A small-molecule ligand and the protein it binds are described below.
Small molecule (SMILES): Nc1ccn([C@H]2C[C@H](O[P](=O)(O)OC[C@H]3O[C@@H](n4cnc5c(=O)nc(N)[nH]c54)C[C@@H]3O)[C@@H](CO[P](=O)(O)O[C@H]3C[C@H](n4ccc(N)nc4=O)O[C@@H]3CO[P](=O)(O)O[C@H]3C[C@H](n4cnc5c(=O)nc(N)[nH]c54)O[C@@H]3COP(=O)(O)O)O2)c(=O)n1

Sequence of chain 1.A:
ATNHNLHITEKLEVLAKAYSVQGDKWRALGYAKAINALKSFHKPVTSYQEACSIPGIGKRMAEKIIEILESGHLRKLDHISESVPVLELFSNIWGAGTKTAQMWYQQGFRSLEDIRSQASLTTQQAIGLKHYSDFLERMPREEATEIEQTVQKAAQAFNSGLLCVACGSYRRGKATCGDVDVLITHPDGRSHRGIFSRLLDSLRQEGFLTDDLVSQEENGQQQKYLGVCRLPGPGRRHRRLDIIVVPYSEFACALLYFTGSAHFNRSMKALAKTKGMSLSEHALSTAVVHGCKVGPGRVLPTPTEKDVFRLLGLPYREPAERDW

Binding-site contacts:
Ligand atom OP1 contacts residue LYS84 of chain 1.A at 3.4 Å (salt-bridge).
Ligand atom O6 contacts residue TRP34 of chain 1.A at 3.6 Å.
Ligand atom C2 contacts residue TRP34 of chain 1.A at 3.2 Å (hydrophobic).
Ligand atom N1 contacts residue TRP34 of chain 1.A at 3.5 Å (h-bond).
Ligand atom OP1 contacts residue GLY64 of chain 1.A at 2.8 Å (h-bond).
Ligand atom P contacts residue TYR27 of chain 1.A at 3.6 Å.
Ligand atom OP1 contacts residue GLY66 of chain 1.A at 2.8 Å (h-bond).
Ligand atom N3 contacts residue TRP34 of chain 1.A at 3.3 Å (h-bond).
Ligand atom O3' contacts residue MET69 of chain 1.A at 3.6 Å.
Ligand atom C4' contacts residue GLY64 of chain 1.A at 3.2 Å.
Ligand atom C5' contacts residue GLY64 of chain 1.A at 3.3 Å.
Ligand atom P contacts residue ARG68 of chain 1.A at 3.5 Å.
Ligand atom C4' contacts residue TYR39 of chain 1.A at 3.6 Å (hydrophobic).
Ligand atom OP1 contacts residue NA1 of chain 1.L at 2.7 Å (h-bond).
Ligand atom C1' contacts residue ARG35 of chain 1.A at 3.6 Å.
Ligand atom C4 contacts residue ARG35 of chain 1.A at 3.7 Å.
Ligand atom C5' contacts residue GLY66 of chain 1.A at 3.7 Å.
Ligand atom OP2 contacts residue ARG68 of chain 1.A at 3.4 Å.
Ligand atom C8 contacts residue ARG35 of chain 1.A at 3.7 Å.
Ligand atom OP3 contacts residue ARG68 of chain 1.A at 2.8 Å (salt-bridge).
Ligand atom N3 contacts residue GLY38 of chain 1.A at 3.4 Å.
Ligand atom O4' contacts residue ARG35 of chain 1.A at 3.6 Å.
Ligand atom OP2 contacts residue ARG68 of chain 1.A at 3.2 Å (salt-bridge).
Ligand atom O5' contacts residue ARG35 of chain 1.A at 3.7 Å.
Ligand atom OP2 contacts residue ARG35 of chain 1.A at 2.9 Å (salt-bridge).
Ligand atom N9 contacts residue ARG35 of chain 1.A at 3.6 Å.
Ligand atom OP3 contacts residue LYS72 of chain 1.A at 2.5 Å (salt-bridge).
Ligand atom N4 contacts residue EDO1 of chain 1.N at 3.6 Å (h-bond).
Ligand atom C4 contacts residue TRP34 of chain 1.A at 3.6 Å (hydrophobic).
Ligand atom N2 contacts residue TRP34 of chain 1.A at 3.7 Å.
Ligand atom O3' contacts residue GLY64 of chain 1.A at 3.4 Å.
Ligand atom O5' contacts residue TYR39 of chain 1.A at 3.1 Å (h-bond).
Ligand atom O4' contacts residue TYR39 of chain 1.A at 3.4 Å.
Ligand atom P contacts residue TYR39 of chain 1.A at 3.4 Å.
Ligand atom O6 contacts residue EDO1 of chain 1.N at 3.1 Å (h-bond).
Ligand atom OP1 contacts residue TYR27 of chain 1.A at 2.4 Å (h-bond).
Ligand atom OP1 contacts residue PRO63 of chain 1.A at 3.6 Å.
Ligand atom OP1 contacts residue MET69 of chain 1.A at 2.9 Å (h-bond).
Ligand atom OP1 contacts residue TYR39 of chain 1.A at 2.6 Å (h-bond).
Ligand atom OP1 contacts residue ARG68 of chain 1.A at 3.7 Å.